Sequence of chain 1.C:
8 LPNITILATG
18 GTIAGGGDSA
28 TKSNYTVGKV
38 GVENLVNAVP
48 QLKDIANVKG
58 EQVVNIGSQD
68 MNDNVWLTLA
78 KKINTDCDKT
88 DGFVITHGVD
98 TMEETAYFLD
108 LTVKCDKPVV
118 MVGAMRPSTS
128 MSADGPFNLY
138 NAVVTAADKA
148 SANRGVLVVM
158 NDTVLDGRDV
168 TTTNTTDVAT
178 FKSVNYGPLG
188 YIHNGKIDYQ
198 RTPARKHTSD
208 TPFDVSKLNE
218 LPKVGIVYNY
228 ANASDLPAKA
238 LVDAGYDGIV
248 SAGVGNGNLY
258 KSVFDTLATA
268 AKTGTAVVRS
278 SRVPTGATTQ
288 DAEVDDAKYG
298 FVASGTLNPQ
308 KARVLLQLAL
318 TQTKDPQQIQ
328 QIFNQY

Binding-site contacts:
Ligand atom OXT contacts residue ASP97 of chain 1.C at 3.0 Å (salt-bridge).
Ligand atom CA contacts residue THR19 of chain 1.C at 3.3 Å.
Ligand atom O contacts residue VAL34 of chain 1.C at 3.8 Å.
Ligand atom CA contacts residue GLN66 of chain 1.C at 3.9 Å.
Ligand atom ND2 contacts residue VAL96 of chain 1.C at 3.5 Å.
Ligand atom C contacts residue VAL96 of chain 1.C at 3.9 Å (hydrophobic).
Ligand atom O contacts residue GLY95 of chain 1.C at 3.3 Å.
Ligand atom OXT contacts residue VAL96 of chain 1.C at 3.3 Å (h-bond).
Ligand atom OD1 contacts residue GLY95 of chain 1.C at 3.3 Å.
Ligand atom CB contacts residue THR19 of chain 1.C at 3.1 Å.
Ligand atom ND2 contacts residue TYR32 of chain 1.C at 3.8 Å.
Ligand atom O contacts residue THR19 of chain 1.C at 3.9 Å.
Ligand atom CG contacts residue THR19 of chain 1.C at 2.7 Å.
Ligand atom OXT contacts residue GLY95 of chain 1.C at 3.3 Å.
Ligand atom N contacts residue GLU290 of chain 1.D at 2.6 Å (salt-bridge).
Ligand atom CB contacts residue TYR32 of chain 1.C at 3.7 Å (hydrophobic).
Ligand atom ND2 contacts residue THR19 of chain 1.C at 3.0 Å (h-bond).
Ligand atom O contacts residue GLN66 of chain 1.C at 3.7 Å.
Ligand atom CA contacts residue ASP97 of chain 1.C at 3.6 Å.
Ligand atom CA contacts residue VAL34 of chain 1.C at 3.8 Å (hydrophobic).
Ligand atom OD1 contacts residue THR19 of chain 1.C at 3.0 Å (h-bond).
Ligand atom CG contacts residue VAL96 of chain 1.C at 3.6 Å (hydrophobic).
Ligand atom O contacts residue GLY64 of chain 1.C at 3.3 Å.
Ligand atom O contacts residue SER65 of chain 1.C at 2.8 Å (h-bond).
Ligand atom N contacts residue ASN255 of chain 1.D at 3.5 Å (h-bond).
Ligand atom N contacts residue ASP97 of chain 1.C at 2.8 Å (salt-bridge).
Ligand atom C contacts residue SER65 of chain 1.C at 3.4 Å.
Ligand atom CB contacts residue ASP97 of chain 1.C at 3.2 Å.
Ligand atom ND2 contacts residue ALA121 of chain 1.C at 3.0 Å (h-bond).
Ligand atom C contacts residue GLN66 of chain 1.C at 3.6 Å.
Ligand atom CB contacts residue GLU290 of chain 1.D at 3.8 Å.
Ligand atom OXT contacts residue SER65 of chain 1.C at 2.4 Å (h-bond).
Ligand atom C contacts residue GLY95 of chain 1.C at 3.4 Å.
Ligand atom C contacts residue ASP97 of chain 1.C at 3.8 Å.
Ligand atom OD1 contacts residue VAL96 of chain 1.C at 3.0 Å (h-bond).
Ligand atom CA contacts residue GLU290 of chain 1.D at 3.4 Å.
Ligand atom N contacts residue GLN66 of chain 1.C at 2.9 Å (h-bond).
Ligand atom O contacts residue GLY18 of chain 1.C at 3.2 Å.
Ligand atom OD1 contacts residue ALA121 of chain 1.C at 3.7 Å.
Ligand atom CG contacts residue ALA121 of chain 1.C at 3.7 Å (hydrophobic).

Sequence of chain 1.D:
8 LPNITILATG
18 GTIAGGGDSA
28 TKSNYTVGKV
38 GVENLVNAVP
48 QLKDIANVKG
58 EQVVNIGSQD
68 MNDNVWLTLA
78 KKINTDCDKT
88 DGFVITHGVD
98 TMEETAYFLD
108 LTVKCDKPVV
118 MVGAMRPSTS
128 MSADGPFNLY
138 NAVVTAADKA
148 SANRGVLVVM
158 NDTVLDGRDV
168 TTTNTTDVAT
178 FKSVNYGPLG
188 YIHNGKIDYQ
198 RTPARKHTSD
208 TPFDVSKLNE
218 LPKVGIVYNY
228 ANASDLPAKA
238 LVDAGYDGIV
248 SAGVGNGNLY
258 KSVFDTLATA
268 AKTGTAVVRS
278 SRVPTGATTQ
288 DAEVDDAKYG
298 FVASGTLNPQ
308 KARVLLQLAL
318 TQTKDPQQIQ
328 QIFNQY

This small molecule binds to this protein.
Small molecule (SMILES): NC(=O)C[C@H](N)C(=O)O